Binding-site contacts:
Ligand atom C2 contacts residue ASN169 of chain 1.D at 2.5 Å.
Ligand atom C5 contacts residue ASN169 of chain 1.D at 3.6 Å.
Ligand atom O5 contacts residue HIS167 of chain 1.D at 4.0 Å.
Ligand atom C1 contacts residue THR244 of chain 1.D at 4.3 Å.
Ligand atom O7 contacts residue ASN242 of chain 1.D at 3.7 Å.
Ligand atom C7 contacts residue ASN169 of chain 1.D at 3.9 Å.
Ligand atom O7 contacts residue NAG1 of chain 1.EA at 4.5 Å.
Ligand atom O5 contacts residue ASN169 of chain 1.D at 2.4 Å (h-bond).
Ligand atom N2 contacts residue THR244 of chain 1.D at 3.5 Å (h-bond).
Ligand atom O3 contacts residue HIS167 of chain 1.D at 4.3 Å.
Ligand atom C4 contacts residue HIS167 of chain 1.D at 3.9 Å.
Ligand atom C3 contacts residue NAG1 of chain 1.EA at 4.4 Å.
Ligand atom C7 contacts residue ARG164 of chain 1.D at 4.2 Å.
Ligand atom C3 contacts residue HIS167 of chain 1.D at 4.4 Å.
Ligand atom C8 contacts residue ARG164 of chain 1.D at 3.5 Å.
Ligand atom C3 contacts residue ARG164 of chain 1.D at 4.0 Å.
Ligand atom O6 contacts residue NAG1 of chain 1.EA at 4.3 Å.
Ligand atom C6 contacts residue NAG1 of chain 1.EA at 4.3 Å.
Ligand atom C4 contacts residue ASN169 of chain 1.D at 4.3 Å.
Ligand atom C2 contacts residue HIS167 of chain 1.D at 4.1 Å.
Ligand atom C2 contacts residue THR244 of chain 1.D at 4.1 Å.
Ligand atom O5 contacts residue NAG1 of chain 1.EA at 3.6 Å.
Ligand atom C1 contacts residue ASN242 of chain 1.D at 3.9 Å.
Ligand atom O6 contacts residue ASN169 of chain 1.D at 4.0 Å.
Ligand atom C5 contacts residue NAG1 of chain 1.EA at 3.4 Å.
Ligand atom C6 contacts residue HIS167 of chain 1.D at 4.3 Å.
Ligand atom O6 contacts residue ASN133 of chain 1.D at 3.5 Å.
Ligand atom C7 contacts residue ASN242 of chain 1.D at 4.3 Å.
Ligand atom O3 contacts residue ARG164 of chain 1.D at 2.7 Å (salt-bridge).
Ligand atom C1 contacts residue NAG1 of chain 1.EA at 3.5 Å.
Ligand atom C7 contacts residue THR244 of chain 1.D at 4.5 Å.
Ligand atom C5 contacts residue HIS167 of chain 1.D at 4.3 Å.
Ligand atom O7 contacts residue ASN169 of chain 1.D at 4.1 Å.
Ligand atom C3 contacts residue ASN169 of chain 1.D at 3.8 Å.
Ligand atom C4 contacts residue NAG1 of chain 1.EA at 4.3 Å.
Ligand atom N2 contacts residue ASN169 of chain 1.D at 2.9 Å (h-bond).
Ligand atom N2 contacts residue ASN242 of chain 1.D at 4.3 Å.
Ligand atom C1 contacts residue ASN169 of chain 1.D at 1.4 Å.

A small-molecule ligand and the protein it binds are described below.
Small molecule (SMILES): CC(=O)N[C@@H]1[C@@H](O)[C@H](O)[C@@H](CO)O[C@H]1O

Sequence of chain 1.D:
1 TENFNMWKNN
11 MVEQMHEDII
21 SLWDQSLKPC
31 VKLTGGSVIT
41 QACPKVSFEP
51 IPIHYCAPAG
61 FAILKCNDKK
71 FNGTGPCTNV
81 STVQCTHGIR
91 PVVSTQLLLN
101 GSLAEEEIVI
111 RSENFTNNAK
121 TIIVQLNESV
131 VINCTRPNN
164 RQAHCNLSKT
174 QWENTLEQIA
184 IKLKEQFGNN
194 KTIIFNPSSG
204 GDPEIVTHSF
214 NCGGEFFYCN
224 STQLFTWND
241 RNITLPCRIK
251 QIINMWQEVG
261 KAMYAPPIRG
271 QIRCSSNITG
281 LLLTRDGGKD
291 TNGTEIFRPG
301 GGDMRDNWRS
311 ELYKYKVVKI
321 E